Sequence of chain 6.A:
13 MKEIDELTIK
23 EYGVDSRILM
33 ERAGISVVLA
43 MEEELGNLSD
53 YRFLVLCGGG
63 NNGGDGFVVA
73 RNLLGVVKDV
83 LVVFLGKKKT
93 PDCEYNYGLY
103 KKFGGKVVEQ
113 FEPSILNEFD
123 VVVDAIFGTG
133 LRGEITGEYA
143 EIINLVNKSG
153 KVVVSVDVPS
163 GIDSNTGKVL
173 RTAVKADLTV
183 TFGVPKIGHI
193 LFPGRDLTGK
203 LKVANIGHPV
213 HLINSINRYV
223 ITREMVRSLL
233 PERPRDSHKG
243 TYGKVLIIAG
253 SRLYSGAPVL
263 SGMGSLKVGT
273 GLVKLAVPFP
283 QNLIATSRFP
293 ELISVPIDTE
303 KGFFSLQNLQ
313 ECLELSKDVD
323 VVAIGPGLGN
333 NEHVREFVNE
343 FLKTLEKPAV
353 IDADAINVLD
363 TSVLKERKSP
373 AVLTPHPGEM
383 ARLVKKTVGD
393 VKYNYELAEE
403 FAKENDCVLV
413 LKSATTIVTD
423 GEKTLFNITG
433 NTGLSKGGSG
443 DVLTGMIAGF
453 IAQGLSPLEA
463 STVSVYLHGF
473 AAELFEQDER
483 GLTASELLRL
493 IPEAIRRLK

Binding-site contacts:
Ligand atom C contacts residue VAL205 of chain 6.A at 3.5 Å (hydrophobic).
Ligand atom CD1 contacts residue VAL40 of chain 2.A at 3.8 Å (hydrophobic).
Ligand atom CH2 contacts residue ARG34 of chain 6.A at 3.5 Å.
Ligand atom O contacts residue ASN207 of chain 6.A at 2.8 Å (h-bond).
Ligand atom NE1 contacts residue ASN74 of chain 2.A at 2.8 Å (h-bond).
Ligand atom O contacts residue VAL205 of chain 6.A at 3.6 Å (h-bond).
Ligand atom CD1 contacts residue ASN74 of chain 2.A at 3.7 Å.
Ligand atom CZ contacts residue ALA42 of chain 6.A at 3.5 Å (hydrophobic).
Ligand atom O contacts residue LYS204 of chain 6.A at 3.8 Å.
Ligand atom N contacts residue GLU44 of chain 2.A at 3.0 Å (salt-bridge).
Ligand atom C contacts residue LEU203 of chain 6.A at 3.4 Å (hydrophobic).
Ligand atom N contacts residue GLU44 of chain 2.A at 3.0 Å (salt-bridge).
Ligand atom CD2 contacts residue LEU41 of chain 6.A at 3.5 Å (hydrophobic).
Ligand atom CA contacts residue GLU44 of chain 2.A at 3.8 Å.
Ligand atom O contacts residue VAL205 of chain 6.A at 3.0 Å (h-bond).
Ligand atom N contacts residue VAL205 of chain 6.A at 2.8 Å (h-bond).
Ligand atom CG contacts residue VAL40 of chain 2.A at 3.7 Å (hydrophobic).
Ligand atom CE2 contacts residue GLU45 of chain 6.A at 3.8 Å.
Ligand atom CA contacts residue VAL205 of chain 6.A at 3.2 Å (hydrophobic).
Ligand atom CH2 contacts residue ILE37 of chain 2.A at 3.8 Å (hydrophobic).
Ligand atom CD1 contacts residue ASN207 of chain 6.A at 3.5 Å.
Ligand atom CE3 contacts residue LEU41 of chain 2.A at 3.8 Å (hydrophobic).
Ligand atom CE2 contacts residue ASN207 of chain 6.A at 3.5 Å.
Ligand atom CZ2 contacts residue ASN207 of chain 6.A at 3.7 Å.
Ligand atom CZ2 contacts residue ASN74 of chain 2.A at 3.5 Å.
Ligand atom CA contacts residue VAL205 of chain 6.A at 3.8 Å (hydrophobic).
Ligand atom CE1 contacts residue SER38 of chain 6.A at 3.8 Å.
Ligand atom CD2 contacts residue VAL40 of chain 2.A at 3.5 Å (hydrophobic).
Ligand atom CD1 contacts residue SER38 of chain 6.A at 3.6 Å.
Ligand atom NE1 contacts residue VAL40 of chain 2.A at 3.7 Å.
Ligand atom O contacts residue ALA206 of chain 6.A at 3.2 Å.
Ligand atom CZ2 contacts residue ARG34 of chain 6.A at 3.7 Å.
Ligand atom CB contacts residue GLU44 of chain 2.A at 3.6 Å.
Ligand atom CE2 contacts residue VAL40 of chain 2.A at 3.6 Å (hydrophobic).
Ligand atom O contacts residue ASN207 of chain 6.A at 3.1 Å (h-bond).
Ligand atom CA contacts residue GLU44 of chain 2.A at 3.9 Å.
Ligand atom C contacts residue GLU44 of chain 2.A at 3.4 Å.
Ligand atom NE1 contacts residue ASN207 of chain 6.A at 3.6 Å (h-bond).
Ligand atom CD2 contacts residue GLU45 of chain 6.A at 3.7 Å.
Ligand atom CZ contacts residue SER38 of chain 6.A at 3.3 Å.

Sequence of chain 2.A:
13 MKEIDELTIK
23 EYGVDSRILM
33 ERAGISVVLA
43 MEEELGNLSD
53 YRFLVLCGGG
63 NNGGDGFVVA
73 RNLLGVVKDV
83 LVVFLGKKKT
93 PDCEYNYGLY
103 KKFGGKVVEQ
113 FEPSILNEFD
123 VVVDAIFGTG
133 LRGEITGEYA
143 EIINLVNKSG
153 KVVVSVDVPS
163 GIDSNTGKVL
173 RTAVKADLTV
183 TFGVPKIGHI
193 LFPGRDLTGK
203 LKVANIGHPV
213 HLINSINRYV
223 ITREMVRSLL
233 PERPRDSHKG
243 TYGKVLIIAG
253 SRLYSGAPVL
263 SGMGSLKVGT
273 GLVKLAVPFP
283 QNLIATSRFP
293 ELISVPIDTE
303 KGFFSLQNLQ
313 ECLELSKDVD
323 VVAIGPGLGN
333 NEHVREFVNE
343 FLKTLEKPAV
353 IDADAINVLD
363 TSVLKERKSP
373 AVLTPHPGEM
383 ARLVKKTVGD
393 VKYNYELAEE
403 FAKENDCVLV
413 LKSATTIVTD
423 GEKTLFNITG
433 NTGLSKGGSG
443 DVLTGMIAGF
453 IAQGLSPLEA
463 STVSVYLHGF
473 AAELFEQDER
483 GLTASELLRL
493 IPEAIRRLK

The protein below binds the small molecule below.
Small molecule (SMILES): CC(C)C[C@H](NC(=O)[C@H](CC1=c2ccccc2=NC1)NC(=O)[C@H](C)NC(=O)[C@H](C)N)C(=O)N[C@@H](Cc1ccccc1)C(=O)N[C@@H](CCC(=O)O)C(=O)N[C@@H](C)C=O